Sequence of chain 1.B:
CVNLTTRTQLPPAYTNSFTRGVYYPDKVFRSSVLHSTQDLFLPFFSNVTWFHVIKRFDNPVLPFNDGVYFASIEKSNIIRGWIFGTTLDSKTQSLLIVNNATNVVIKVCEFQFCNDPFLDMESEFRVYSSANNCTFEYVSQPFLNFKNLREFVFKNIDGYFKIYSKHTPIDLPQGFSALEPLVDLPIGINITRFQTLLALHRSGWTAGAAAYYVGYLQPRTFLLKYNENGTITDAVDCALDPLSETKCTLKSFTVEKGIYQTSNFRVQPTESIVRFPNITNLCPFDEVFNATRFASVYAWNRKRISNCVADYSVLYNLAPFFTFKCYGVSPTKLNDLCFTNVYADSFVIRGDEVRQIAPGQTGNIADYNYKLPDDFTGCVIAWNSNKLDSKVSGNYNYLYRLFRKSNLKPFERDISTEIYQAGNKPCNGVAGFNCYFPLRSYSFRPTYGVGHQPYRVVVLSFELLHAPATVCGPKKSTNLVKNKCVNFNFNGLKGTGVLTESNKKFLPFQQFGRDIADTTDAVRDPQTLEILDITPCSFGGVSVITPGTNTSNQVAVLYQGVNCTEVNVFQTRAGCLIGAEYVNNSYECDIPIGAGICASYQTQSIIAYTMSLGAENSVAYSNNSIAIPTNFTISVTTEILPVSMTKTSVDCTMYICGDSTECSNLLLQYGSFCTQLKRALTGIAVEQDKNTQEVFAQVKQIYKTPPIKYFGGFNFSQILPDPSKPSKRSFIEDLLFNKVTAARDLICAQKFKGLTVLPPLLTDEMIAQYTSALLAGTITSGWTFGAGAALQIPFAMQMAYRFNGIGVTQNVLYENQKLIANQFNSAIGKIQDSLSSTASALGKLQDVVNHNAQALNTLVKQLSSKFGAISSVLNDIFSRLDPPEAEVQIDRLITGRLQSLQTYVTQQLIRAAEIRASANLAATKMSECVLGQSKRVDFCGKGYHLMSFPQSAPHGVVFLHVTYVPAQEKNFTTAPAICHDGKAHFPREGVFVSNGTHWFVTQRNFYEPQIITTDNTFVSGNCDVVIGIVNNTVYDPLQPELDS

A small-molecule ligand and the protein it binds are described below.
Small molecule (SMILES): CC(=O)N[C@@H]1[C@@H](O)[C@H](O)[C@@H](CO)O[C@H]1O

Binding-site contacts:
Ligand atom C2 contacts residue ASN236 of chain 1.C at 2.5 Å.
Ligand atom C3 contacts residue ASN236 of chain 1.C at 3.8 Å.
Ligand atom O5 contacts residue THR238 of chain 1.C at 4.1 Å.
Ligand atom O5 contacts residue THR111 of chain 1.C at 3.9 Å.
Ligand atom O5 contacts residue ASN236 of chain 1.C at 2.4 Å (h-bond).
Ligand atom O7 contacts residue ARG459 of chain 1.B at 3.7 Å.
Ligand atom C1 contacts residue ASN236 of chain 1.C at 1.4 Å.
Ligand atom C6 contacts residue THR111 of chain 1.C at 3.9 Å.
Ligand atom O3 contacts residue SER461 of chain 1.B at 3.9 Å.
Ligand atom C7 contacts residue SER461 of chain 1.B at 4.2 Å.
Ligand atom C5 contacts residue THR238 of chain 1.C at 4.2 Å.
Ligand atom N2 contacts residue ASN236 of chain 1.C at 2.9 Å (h-bond).
Ligand atom C8 contacts residue ASN462 of chain 1.B at 4.4 Å.
Ligand atom C7 contacts residue ASN236 of chain 1.C at 4.0 Å.
Ligand atom C4 contacts residue ASN236 of chain 1.C at 4.2 Å.
Ligand atom C1 contacts residue THR238 of chain 1.C at 4.2 Å.
Ligand atom C8 contacts residue LYS464 of chain 1.B at 3.7 Å.
Ligand atom O7 contacts residue SER461 of chain 1.B at 3.1 Å (h-bond).
Ligand atom O7 contacts residue ASN462 of chain 1.B at 4.3 Å.
Ligand atom C5 contacts residue ASN236 of chain 1.C at 3.6 Å.

Sequence of chain 1.C:
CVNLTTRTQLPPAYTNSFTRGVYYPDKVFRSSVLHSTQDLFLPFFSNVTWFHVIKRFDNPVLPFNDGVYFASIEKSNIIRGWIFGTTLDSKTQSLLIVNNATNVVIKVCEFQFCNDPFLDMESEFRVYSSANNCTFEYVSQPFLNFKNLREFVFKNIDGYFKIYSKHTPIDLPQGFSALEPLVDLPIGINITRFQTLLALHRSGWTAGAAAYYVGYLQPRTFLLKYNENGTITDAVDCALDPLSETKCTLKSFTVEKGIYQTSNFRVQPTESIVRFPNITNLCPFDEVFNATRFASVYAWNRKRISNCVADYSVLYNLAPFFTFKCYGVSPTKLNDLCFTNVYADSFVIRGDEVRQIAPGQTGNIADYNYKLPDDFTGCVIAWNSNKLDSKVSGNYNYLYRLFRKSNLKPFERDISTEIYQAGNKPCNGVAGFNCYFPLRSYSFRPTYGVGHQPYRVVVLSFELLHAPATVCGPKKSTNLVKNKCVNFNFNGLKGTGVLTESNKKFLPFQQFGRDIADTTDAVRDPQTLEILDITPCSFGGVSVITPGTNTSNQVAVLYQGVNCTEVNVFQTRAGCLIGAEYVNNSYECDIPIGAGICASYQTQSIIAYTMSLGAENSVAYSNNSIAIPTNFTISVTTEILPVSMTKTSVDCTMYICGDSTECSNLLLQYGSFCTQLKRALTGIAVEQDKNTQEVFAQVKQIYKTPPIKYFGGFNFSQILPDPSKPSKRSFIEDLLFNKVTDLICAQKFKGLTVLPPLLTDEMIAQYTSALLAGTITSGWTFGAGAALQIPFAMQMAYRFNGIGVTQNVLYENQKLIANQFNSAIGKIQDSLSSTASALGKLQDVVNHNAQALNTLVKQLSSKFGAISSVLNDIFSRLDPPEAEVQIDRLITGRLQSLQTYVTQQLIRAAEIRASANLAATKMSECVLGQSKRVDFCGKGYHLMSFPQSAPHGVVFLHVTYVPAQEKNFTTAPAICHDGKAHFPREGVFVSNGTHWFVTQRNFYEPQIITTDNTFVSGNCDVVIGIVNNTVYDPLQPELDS